The small molecule below binds the protein below.
Small molecule (SMILES): O=C(O)c1c(CCCOc2cccc3ccccc23)c2cccc3c2n1CCCS3=O

Binding-site contacts:
Ligand atom CAP contacts residue MET80 of chain 1.A at 4.0 Å (hydrophobic).
Ligand atom CAY contacts residue VAL83 of chain 1.A at 3.8 Å (hydrophobic).
Ligand atom CBB contacts residue THR96 of chain 1.A at 3.7 Å.
Ligand atom CAE contacts residue LEU97 of chain 1.A at 3.4 Å (hydrophobic).
Ligand atom CAV contacts residue MET80 of chain 1.A at 3.8 Å (hydrophobic).
Ligand atom CAG contacts residue PHE100 of chain 1.A at 3.3 Å (hydrophobic).
Ligand atom OAA contacts residue VAL83 of chain 1.A at 3.6 Å.
Ligand atom CAG contacts residue PHE58 of chain 1.A at 3.7 Å (hydrophobic).
Ligand atom CAZ contacts residue PHE100 of chain 1.A at 3.6 Å (hydrophobic).
Ligand atom OAC contacts residue ARG93 of chain 1.A at 3.2 Å (salt-bridge).
Ligand atom OAT contacts residue LEU97 of chain 1.A at 3.6 Å.
Ligand atom OAA contacts residue PHE84 of chain 1.A at 4.0 Å.
Ligand atom CAQ contacts residue LEU97 of chain 1.A at 3.7 Å (hydrophobic).
Ligand atom CAI contacts residue PHE58 of chain 1.A at 3.6 Å (hydrophobic).
Ligand atom CAE contacts residue GLY101 of chain 1.A at 3.7 Å.
Ligand atom CAF contacts residue MET80 of chain 1.A at 3.9 Å (hydrophobic).
Ligand atom CBA contacts residue MET80 of chain 1.A at 3.8 Å (hydrophobic).
Ligand atom CAD contacts residue GLY101 of chain 1.A at 4.0 Å.
Ligand atom CAY contacts residue THR96 of chain 1.A at 3.8 Å.
Ligand atom CAD contacts residue ILE124 of chain 1.A at 3.8 Å (hydrophobic).
Ligand atom CAM contacts residue PHE100 of chain 1.A at 3.7 Å (hydrophobic).
Ligand atom CBA contacts residue PHE100 of chain 1.A at 3.6 Å (hydrophobic).
Ligand atom CAG contacts residue MET61 of chain 1.A at 3.8 Å (hydrophobic).
Ligand atom CAJ contacts residue MET80 of chain 1.A at 3.9 Å (hydrophobic).
Ligand atom CAW contacts residue THR96 of chain 1.A at 3.5 Å.
Ligand atom CAE contacts residue PHE100 of chain 1.A at 3.8 Å (hydrophobic).
Ligand atom CAL contacts residue PHE100 of chain 1.A at 3.7 Å (hydrophobic).
Ligand atom CAH contacts residue MET80 of chain 1.A at 3.7 Å (hydrophobic).
Ligand atom CAU contacts residue ARG93 of chain 1.A at 3.4 Å.
Ligand atom CAN contacts residue PHE84 of chain 1.A at 3.8 Å (hydrophobic).
Ligand atom CAP contacts residue VAL83 of chain 1.A at 3.8 Å (hydrophobic).
Ligand atom CAK contacts residue LEU65 of chain 1.A at 3.7 Å (hydrophobic).
Ligand atom CAL contacts residue LEU97 of chain 1.A at 3.5 Å (hydrophobic).
Ligand atom CAI contacts residue MET61 of chain 1.A at 3.7 Å (hydrophobic).
Ligand atom CAD contacts residue PHE100 of chain 1.A at 3.8 Å (hydrophobic).
Ligand atom CAN contacts residue LEU97 of chain 1.A at 3.7 Å (hydrophobic).
Ligand atom CAJ contacts residue PHE100 of chain 1.A at 3.7 Å (hydrophobic).
Ligand atom CAE contacts residue ILE124 of chain 1.A at 3.7 Å (hydrophobic).
Ligand atom CAQ contacts residue THR96 of chain 1.A at 3.9 Å.
Ligand atom OAA contacts residue ARG93 of chain 1.A at 2.5 Å (salt-bridge).

Sequence of chain 1.A:
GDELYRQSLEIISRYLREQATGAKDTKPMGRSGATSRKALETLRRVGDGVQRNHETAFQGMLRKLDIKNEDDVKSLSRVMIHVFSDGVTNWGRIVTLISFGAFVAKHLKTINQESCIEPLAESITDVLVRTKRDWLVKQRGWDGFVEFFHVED